The protein below binds the small molecule below.
Small molecule (SMILES): c1ccc(C(c2ccccc2)[C@@H]2CCCN2)cc1

Sequence of chain 2.A:
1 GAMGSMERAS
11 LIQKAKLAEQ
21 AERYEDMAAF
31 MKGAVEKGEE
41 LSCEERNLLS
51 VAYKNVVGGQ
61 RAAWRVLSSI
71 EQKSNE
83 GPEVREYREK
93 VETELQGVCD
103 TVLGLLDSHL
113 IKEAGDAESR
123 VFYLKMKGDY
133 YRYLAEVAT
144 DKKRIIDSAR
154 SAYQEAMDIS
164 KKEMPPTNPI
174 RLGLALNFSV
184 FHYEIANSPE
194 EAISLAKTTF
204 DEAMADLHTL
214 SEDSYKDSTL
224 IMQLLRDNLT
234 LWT

Sequence of chain 2.B:
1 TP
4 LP

Binding-site contacts:
Ligand atom C45 contacts residue PHE124 of chain 2.A at 3.4 Å (hydrophobic).
Ligand atom C44 contacts residue LYS127 of chain 2.A at 3.6 Å.
Ligand atom C41 contacts residue LYS127 of chain 2.A at 3.8 Å.
Ligand atom N10 contacts residue PRO5 of chain 2.B at 3.9 Å.
Ligand atom C37 contacts residue PHE124 of chain 2.A at 3.9 Å (hydrophobic).
Ligand atom C47 contacts residue LEU4 of chain 2.B at 3.6 Å (hydrophobic).
Ligand atom C39 contacts residue LEU4 of chain 2.B at 3.4 Å (hydrophobic).
Ligand atom C36 contacts residue ASN47 of chain 2.A at 3.7 Å.
Ligand atom N10 contacts residue SER50 of chain 2.A at 3.5 Å (h-bond).
Ligand atom C46 contacts residue DAL6 of chain 2.B at 4.0 Å.
Ligand atom C47 contacts residue DAL6 of chain 2.B at 3.9 Å.
Ligand atom C45 contacts residue LYS127 of chain 2.A at 3.7 Å.
Ligand atom C50 contacts residue PRO172 of chain 2.A at 3.9 Å (hydrophobic).
Ligand atom C35 contacts residue DAL6 of chain 2.B at 2.6 Å.
Ligand atom C42 contacts residue ILE173 of chain 2.A at 3.6 Å (hydrophobic).
Ligand atom N10 contacts residue DAL6 of chain 2.B at 1.4 Å.
Ligand atom C39 contacts residue DAL6 of chain 2.B at 3.2 Å.
Ligand atom C38 contacts residue SER50 of chain 2.A at 3.3 Å.
Ligand atom C51 contacts residue ILE173 of chain 2.A at 3.9 Å (hydrophobic).
Ligand atom C38 contacts residue DAL6 of chain 2.B at 2.7 Å.
Ligand atom C40 contacts residue LEU4 of chain 2.B at 3.7 Å (hydrophobic).
Ligand atom C43 contacts residue LYS127 of chain 2.A at 3.4 Å.
Ligand atom C44 contacts residue PHE124 of chain 2.A at 3.3 Å (hydrophobic).
Ligand atom C45 contacts residue SER50 of chain 2.A at 4.2 Å.
Ligand atom C48 contacts residue ILE224 of chain 2.A at 4.1 Å (hydrophobic).
Ligand atom C37 contacts residue ASN47 of chain 2.A at 3.5 Å.
Ligand atom C46 contacts residue LEU4 of chain 2.B at 3.6 Å (hydrophobic).
Ligand atom C43 contacts residue PHE124 of chain 2.A at 3.8 Å (hydrophobic).
Ligand atom C49 contacts residue ILE224 of chain 2.A at 3.9 Å (hydrophobic).
Ligand atom C35 contacts residue VAL51 of chain 2.A at 3.9 Å (hydrophobic).
Ligand atom C41 contacts residue ILE173 of chain 2.A at 4.1 Å (hydrophobic).
Ligand atom C48 contacts residue LEU4 of chain 2.B at 4.2 Å (hydrophobic).
Ligand atom C40 contacts residue LYS127 of chain 2.A at 3.9 Å.
Ligand atom C36 contacts residue DAL6 of chain 2.B at 3.8 Å.
Ligand atom C37 contacts residue DAL6 of chain 2.B at 3.8 Å.
Ligand atom C37 contacts residue SER50 of chain 2.A at 3.7 Å.
Ligand atom C41 contacts residue LEU4 of chain 2.B at 3.3 Å (hydrophobic).
Ligand atom C43 contacts residue ILE173 of chain 2.A at 3.7 Å (hydrophobic).
Ligand atom C47 contacts residue PRO5 of chain 2.B at 3.6 Å (hydrophobic).
Ligand atom C42 contacts residue LYS127 of chain 2.A at 3.7 Å.